Sequence of chain 2.A:
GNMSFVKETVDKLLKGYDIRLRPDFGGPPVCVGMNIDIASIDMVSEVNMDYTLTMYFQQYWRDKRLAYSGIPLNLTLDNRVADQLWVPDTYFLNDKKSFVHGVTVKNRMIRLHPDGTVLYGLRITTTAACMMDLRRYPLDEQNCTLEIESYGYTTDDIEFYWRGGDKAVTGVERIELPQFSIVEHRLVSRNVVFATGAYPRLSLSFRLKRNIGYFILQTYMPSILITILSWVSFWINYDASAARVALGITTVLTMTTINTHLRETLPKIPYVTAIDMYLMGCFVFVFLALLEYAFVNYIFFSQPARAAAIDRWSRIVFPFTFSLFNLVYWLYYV

Binding-site contacts:
Ligand atom NE2 contacts residue TYR117 of chain 2.A at 3.8 Å.
Ligand atom CA contacts residue TYR260 of chain 1.A at 3.7 Å (hydrophobic).
Ligand atom N contacts residue TYR260 of chain 1.A at 3.5 Å.
Ligand atom CD2 contacts residue TYR117 of chain 2.A at 3.7 Å (hydrophobic).
Ligand atom CA contacts residue TYR152 of chain 1.A at 4.0 Å (hydrophobic).
Ligand atom N contacts residue GLU210 of chain 1.A at 2.8 Å (salt-bridge).
Ligand atom NE2 contacts residue ASP98 of chain 2.A at 3.2 Å (salt-bridge).
Ligand atom N contacts residue SER211 of chain 1.A at 2.8 Å (h-bond).
Ligand atom CB contacts residue GLU210 of chain 1.A at 4.1 Å.
Ligand atom N contacts residue TYR152 of chain 1.A at 3.5 Å (h-bond).
Ligand atom CA contacts residue SER211 of chain 1.A at 4.2 Å.
Ligand atom CG contacts residue TYR117 of chain 2.A at 3.6 Å (hydrophobic).
Ligand atom ND1 contacts residue TYR117 of chain 2.A at 4.2 Å.
Ligand atom CB contacts residue TYR117 of chain 2.A at 3.7 Å (hydrophobic).
Ligand atom CA contacts residue TYR212 of chain 1.A at 3.6 Å (hydrophobic).
Ligand atom ND1 contacts residue PHE255 of chain 1.A at 4.5 Å.
Ligand atom CA contacts residue PHE255 of chain 1.A at 4.1 Å (hydrophobic).
Ligand atom CB contacts residue TYR152 of chain 1.A at 3.6 Å (hydrophobic).
Ligand atom CG contacts residue PHE255 of chain 1.A at 4.3 Å (hydrophobic).
Ligand atom ND1 contacts residue THR257 of chain 1.A at 4.0 Å.
Ligand atom CD2 contacts residue ASP98 of chain 2.A at 4.1 Å.
Ligand atom N contacts residue TYR212 of chain 1.A at 3.0 Å (h-bond).
Ligand atom CB contacts residue TYR212 of chain 1.A at 3.9 Å (hydrophobic).
Ligand atom CE1 contacts residue ASP98 of chain 2.A at 4.2 Å.
Ligand atom CE1 contacts residue TYR117 of chain 2.A at 4.1 Å (hydrophobic).
Ligand atom CE1 contacts residue PHE255 of chain 1.A at 4.0 Å (hydrophobic).
Ligand atom CA contacts residue GLU210 of chain 1.A at 3.3 Å.
Ligand atom CD2 contacts residue PHE255 of chain 1.A at 3.5 Å (hydrophobic).
Ligand atom NE2 contacts residue PHE255 of chain 1.A at 3.4 Å.

This protein binds this small molecule.
Small molecule (SMILES): NCCc1c[nH]cn1

Sequence of chain 1.A:
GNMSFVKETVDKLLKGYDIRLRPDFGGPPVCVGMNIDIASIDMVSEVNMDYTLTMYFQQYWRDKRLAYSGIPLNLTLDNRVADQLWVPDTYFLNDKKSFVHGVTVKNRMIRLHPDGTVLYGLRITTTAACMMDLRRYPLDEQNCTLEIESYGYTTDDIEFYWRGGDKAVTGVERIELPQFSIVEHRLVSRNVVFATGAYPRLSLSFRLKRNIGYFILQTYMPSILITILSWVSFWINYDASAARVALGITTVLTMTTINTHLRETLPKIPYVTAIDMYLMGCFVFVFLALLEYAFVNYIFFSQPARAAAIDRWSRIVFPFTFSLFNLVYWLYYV